Binding-site contacts:
Ligand atom O4 contacts residue VDS1 of chain 1.H at 0.1 Å (h-bond).
Ligand atom O2 contacts residue GLY157 of chain 1.A at 3.2 Å.
Ligand atom O2 contacts residue VDS1 of chain 1.H at 0.1 Å (h-bond).
Ligand atom C5 contacts residue ASP109 of chain 1.A at 3.4 Å.
Ligand atom O5 contacts residue SER129 of chain 1.A at 2.5 Å (h-bond).
Ligand atom O3 contacts residue GLY156 of chain 1.A at 3.3 Å (h-bond).
Ligand atom C5 contacts residue CA1 of chain 1.B at 3.3 Å.
Ligand atom C2 contacts residue SER129 of chain 1.A at 3.8 Å.
Ligand atom O6 contacts residue ASN127 of chain 1.A at 3.6 Å.
Ligand atom C4 contacts residue GLN128 of chain 1.A at 3.7 Å.
Ligand atom C1 contacts residue SER129 of chain 1.A at 3.9 Å.
Ligand atom C1 contacts residue GLN128 of chain 1.A at 3.9 Å.
Ligand atom O6 contacts residue VDS1 of chain 1.H at 0.1 Å (h-bond).
Ligand atom O3 contacts residue GLY157 of chain 1.A at 3.8 Å.
Ligand atom C4 contacts residue CA1 of chain 1.B at 3.5 Å.
Ligand atom O4 contacts residue ASP110 of chain 1.A at 2.6 Å (salt-bridge).
Ligand atom O4 contacts residue GLY156 of chain 1.A at 3.2 Å (h-bond).
Ligand atom O3 contacts residue ASP158 of chain 1.A at 2.9 Å (salt-bridge).
Ligand atom C4 contacts residue VDS1 of chain 1.H at 0.0 Å.
Ligand atom O3 contacts residue ASP109 of chain 1.A at 2.5 Å (salt-bridge).
Ligand atom C6 contacts residue VDS1 of chain 1.H at 0.4 Å.
Ligand atom O3 contacts residue CA1 of chain 1.B at 2.6 Å.
Ligand atom C5 contacts residue VDS1 of chain 1.H at 0.2 Å.
Ligand atom C2 contacts residue VDS1 of chain 1.H at 0.2 Å.
Ligand atom C1 contacts residue VDS1 of chain 1.H at 0.1 Å.
Ligand atom O4 contacts residue GLN155 of chain 1.A at 3.3 Å (h-bond).
Ligand atom O3 contacts residue VDS1 of chain 1.H at 0.1 Å (h-bond).
Ligand atom O5 contacts residue VDS1 of chain 1.H at 0.1 Å (h-bond).
Ligand atom O1 contacts residue VDS1 of chain 1.H at 0.1 Å (h-bond).
Ligand atom O2 contacts residue ASP158 of chain 1.A at 3.6 Å.
Ligand atom C3 contacts residue VDS1 of chain 1.H at 0.2 Å.
Ligand atom O1 contacts residue GLN155 of chain 1.A at 3.4 Å (h-bond).
Ligand atom C3 contacts residue GLN155 of chain 1.A at 3.8 Å.
Ligand atom C6 contacts residue GLY156 of chain 1.A at 3.9 Å.
Ligand atom O2 contacts residue GLY156 of chain 1.A at 3.6 Å.
Ligand atom O4 contacts residue ASP109 of chain 1.A at 3.4 Å (salt-bridge).
Ligand atom C5 contacts residue GLY156 of chain 1.A at 3.6 Å.
Ligand atom C4 contacts residue ASP109 of chain 1.A at 3.7 Å.
Ligand atom O4 contacts residue CA1 of chain 1.B at 2.5 Å.
Ligand atom C4 contacts residue ASP110 of chain 1.A at 3.4 Å.

The protein below binds the small molecule below.
Small molecule (SMILES): OC[C@@H](O)[C@H]1O[C@H](O)[C@H](O)[C@@H]1O

Sequence of chain 1.A:
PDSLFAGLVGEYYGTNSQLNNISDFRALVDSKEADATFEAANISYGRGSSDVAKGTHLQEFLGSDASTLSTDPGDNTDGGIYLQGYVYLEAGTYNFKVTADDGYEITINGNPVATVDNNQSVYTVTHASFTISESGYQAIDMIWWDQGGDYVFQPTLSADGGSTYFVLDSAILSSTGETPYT